Binding-site contacts:
Ligand atom C2 contacts residue ARG62 of chain 1.L at 2.6 Å.
Ligand atom N2 contacts residue TYR28 of chain 1.L at 4.1 Å.
Ligand atom C8 contacts residue GLU245 of chain 1.A at 3.8 Å.
Ligand atom C8 contacts residue TYR28 of chain 1.L at 3.5 Å (hydrophobic).
Ligand atom C5 contacts residue TYR28 of chain 1.L at 3.4 Å (hydrophobic).
Ligand atom C5 contacts residue ASN246 of chain 1.A at 3.5 Å.
Ligand atom O5 contacts residue THR248 of chain 1.A at 4.1 Å.
Ligand atom O6 contacts residue TYR28 of chain 1.L at 2.2 Å.
Ligand atom O5 contacts residue GLY64 of chain 1.L at 4.0 Å.
Ligand atom C7 contacts residue ASN246 of chain 1.A at 3.3 Å.
Ligand atom O5 contacts residue TYR28 of chain 1.L at 3.5 Å.
Ligand atom C6 contacts residue TRP63 of chain 1.L at 3.1 Å (hydrophobic).
Ligand atom O3 contacts residue TYR28 of chain 1.L at 3.8 Å.
Ligand atom C3 contacts residue ASN246 of chain 1.A at 3.8 Å.
Ligand atom O7 contacts residue ASN246 of chain 1.A at 3.0 Å (h-bond).
Ligand atom O4 contacts residue TRP63 of chain 1.L at 3.4 Å.
Ligand atom C1 contacts residue ASN246 of chain 1.A at 1.5 Å.
Ligand atom O5 contacts residue TRP63 of chain 1.L at 3.6 Å.
Ligand atom O7 contacts residue GLU245 of chain 1.A at 3.0 Å (salt-bridge).
Ligand atom O5 contacts residue ASN246 of chain 1.A at 2.2 Å (h-bond).
Ligand atom O4 contacts residue TYR28 of chain 1.L at 3.9 Å.
Ligand atom C4 contacts residue TYR28 of chain 1.L at 3.2 Å (hydrophobic).
Ligand atom C7 contacts residue ARG62 of chain 1.L at 3.5 Å.
Ligand atom C1 contacts residue ARG62 of chain 1.L at 3.2 Å.
Ligand atom O6 contacts residue ARG62 of chain 1.L at 3.8 Å.
Ligand atom O6 contacts residue GLY27 of chain 1.L at 3.5 Å.
Ligand atom C4 contacts residue ASN246 of chain 1.A at 4.1 Å.
Ligand atom C7 contacts residue GLU245 of chain 1.A at 3.6 Å.
Ligand atom C6 contacts residue TYR28 of chain 1.L at 2.9 Å (hydrophobic).
Ligand atom N2 contacts residue ASN246 of chain 1.A at 3.0 Å (h-bond).
Ligand atom O2 contacts residue ARG62 of chain 1.L at 2.2 Å (salt-bridge).
Ligand atom C5 contacts residue TRP63 of chain 1.L at 3.9 Å (hydrophobic).
Ligand atom O7 contacts residue ARG62 of chain 1.L at 2.5 Å (salt-bridge).
Ligand atom O6 contacts residue TRP63 of chain 1.L at 2.1 Å (h-bond).
Ligand atom C4 contacts residue TRP63 of chain 1.L at 3.2 Å (hydrophobic).
Ligand atom C6 contacts residue GLY27 of chain 1.L at 3.7 Å.
Ligand atom O2 contacts residue GLY64 of chain 1.L at 3.8 Å.
Ligand atom C2 contacts residue ASN246 of chain 1.A at 2.4 Å.
Ligand atom C3 contacts residue ARG62 of chain 1.L at 4.0 Å.
Ligand atom O3 contacts residue ARG62 of chain 1.L at 4.1 Å.

Sequence of chain 1.L:
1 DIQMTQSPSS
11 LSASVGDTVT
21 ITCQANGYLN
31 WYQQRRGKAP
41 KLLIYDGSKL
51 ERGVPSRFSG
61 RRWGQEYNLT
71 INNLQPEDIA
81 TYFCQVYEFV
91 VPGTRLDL

Sequence of chain 1.A:
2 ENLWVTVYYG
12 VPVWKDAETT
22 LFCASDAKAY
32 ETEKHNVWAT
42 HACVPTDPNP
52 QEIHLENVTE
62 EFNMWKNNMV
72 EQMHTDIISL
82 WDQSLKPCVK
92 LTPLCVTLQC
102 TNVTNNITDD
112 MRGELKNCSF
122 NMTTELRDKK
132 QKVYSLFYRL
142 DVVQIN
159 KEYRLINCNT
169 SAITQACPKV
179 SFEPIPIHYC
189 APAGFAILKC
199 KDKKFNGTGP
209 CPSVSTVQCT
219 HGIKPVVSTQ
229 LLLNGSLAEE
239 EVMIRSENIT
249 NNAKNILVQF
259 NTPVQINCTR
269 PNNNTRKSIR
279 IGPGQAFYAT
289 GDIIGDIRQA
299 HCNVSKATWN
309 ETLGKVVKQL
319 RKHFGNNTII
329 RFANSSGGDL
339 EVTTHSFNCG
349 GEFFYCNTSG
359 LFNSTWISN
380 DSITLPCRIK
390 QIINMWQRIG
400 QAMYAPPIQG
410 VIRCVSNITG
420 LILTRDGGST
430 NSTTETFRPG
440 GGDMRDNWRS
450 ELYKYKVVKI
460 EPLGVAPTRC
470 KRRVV

A small-molecule ligand and the protein it binds are described below.
Small molecule (SMILES): CC(=O)N[C@H]1[C@H](O[C@H]2[C@H](O)[C@@H](NC(C)=O)CO[C@@H]2CO)O[C@H](CO)[C@@H](O[C@@H]2O[C@H](CO[C@H]3O[C@H](CO[C@H]4O[C@H](CO)[C@@H](O)[C@H](O)[C@@H]4O)[C@@H](O)[C@H](O[C@H]4O[C@H](CO)[C@@H](O)[C@H](O)[C@@H]4O)[C@@H]3O)[C@@H](O)[C@H](O[C@H]3O[C@H](CO)[C@@H](O)[C@H](O)[C@@H]3O)[C@@H]2O)[C@@H]1O